Binding-site contacts:
Ligand atom C2 contacts residue ASN378 of chain 1.B at 2.6 Å.
Ligand atom C6 contacts residue ASN381 of chain 1.B at 4.2 Å.
Ligand atom O6 contacts residue THR385 of chain 1.B at 4.4 Å.
Ligand atom C1 contacts residue THR385 of chain 1.B at 4.3 Å.
Ligand atom C4 contacts residue THR385 of chain 1.B at 4.5 Å.
Ligand atom C5 contacts residue ASN381 of chain 1.B at 4.4 Å.
Ligand atom O5 contacts residue THR385 of chain 1.B at 4.0 Å.
Ligand atom C8 contacts residue ASN378 of chain 1.B at 3.1 Å.
Ligand atom N2 contacts residue ASN378 of chain 1.B at 2.6 Å (h-bond).
Ligand atom O5 contacts residue THR380 of chain 1.B at 3.2 Å (h-bond).
Ligand atom C7 contacts residue ASN378 of chain 1.B at 2.8 Å.
Ligand atom C1 contacts residue THR380 of chain 1.B at 2.9 Å.
Ligand atom C4 contacts residue ASN378 of chain 1.B at 4.2 Å.
Ligand atom O5 contacts residue ASN381 of chain 1.B at 3.5 Å (h-bond).
Ligand atom C5 contacts residue ASN378 of chain 1.B at 3.6 Å.
Ligand atom O6 contacts residue SER154 of chain 1.B at 4.2 Å.
Ligand atom C2 contacts residue THR385 of chain 1.B at 4.4 Å.
Ligand atom O7 contacts residue ASN378 of chain 1.B at 3.5 Å (h-bond).
Ligand atom C2 contacts residue THR380 of chain 1.B at 4.3 Å.
Ligand atom O5 contacts residue ASN378 of chain 1.B at 2.3 Å (h-bond).
Ligand atom C3 contacts residue ASN378 of chain 1.B at 3.9 Å.
Ligand atom C1 contacts residue ASN381 of chain 1.B at 3.9 Å.
Ligand atom C1 contacts residue ASN378 of chain 1.B at 1.5 Å.
Ligand atom C5 contacts residue THR380 of chain 1.B at 4.2 Å.

Sequence of chain 1.B:
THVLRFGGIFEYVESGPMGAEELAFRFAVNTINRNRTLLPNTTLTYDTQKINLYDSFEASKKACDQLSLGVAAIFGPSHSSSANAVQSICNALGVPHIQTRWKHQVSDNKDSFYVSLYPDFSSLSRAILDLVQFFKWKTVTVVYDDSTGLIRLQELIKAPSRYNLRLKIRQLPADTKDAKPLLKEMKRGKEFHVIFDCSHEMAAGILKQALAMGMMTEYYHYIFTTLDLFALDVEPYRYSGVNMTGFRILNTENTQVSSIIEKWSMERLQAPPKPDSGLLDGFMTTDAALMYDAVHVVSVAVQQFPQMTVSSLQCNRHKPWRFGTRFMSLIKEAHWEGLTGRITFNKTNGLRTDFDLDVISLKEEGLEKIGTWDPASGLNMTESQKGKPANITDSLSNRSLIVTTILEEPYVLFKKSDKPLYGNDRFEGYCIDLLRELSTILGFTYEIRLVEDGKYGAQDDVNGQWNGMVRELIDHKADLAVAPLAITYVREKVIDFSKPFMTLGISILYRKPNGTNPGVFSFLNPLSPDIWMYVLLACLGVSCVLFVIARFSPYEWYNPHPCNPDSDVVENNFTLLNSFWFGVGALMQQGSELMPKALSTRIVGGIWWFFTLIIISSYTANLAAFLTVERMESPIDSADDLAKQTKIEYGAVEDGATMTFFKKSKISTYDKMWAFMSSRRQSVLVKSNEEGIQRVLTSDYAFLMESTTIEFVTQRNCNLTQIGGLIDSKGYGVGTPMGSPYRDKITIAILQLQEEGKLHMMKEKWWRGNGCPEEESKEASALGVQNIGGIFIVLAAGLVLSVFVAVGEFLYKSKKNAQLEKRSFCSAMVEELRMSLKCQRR

The protein below binds the small molecule below.
Small molecule (SMILES): CC(=O)N[C@@H]1[C@@H](O)[C@H](O)[C@@H](CO)O[C@H]1O